Sequence of chain 1.SA:
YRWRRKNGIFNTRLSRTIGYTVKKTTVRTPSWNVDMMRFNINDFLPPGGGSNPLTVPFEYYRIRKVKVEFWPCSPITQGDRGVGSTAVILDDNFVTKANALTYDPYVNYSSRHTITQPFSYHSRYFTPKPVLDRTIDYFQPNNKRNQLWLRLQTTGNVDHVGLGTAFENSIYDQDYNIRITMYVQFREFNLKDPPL

Binding-site contacts:
Ligand atom N3 contacts residue TYR125 of chain 1.OA at 3.8 Å.
Ligand atom OP1 contacts residue ARG13 of chain 1.OA at 3.9 Å.
Ligand atom N1 contacts residue TYR125 of chain 1.OA at 4.0 Å.
Ligand atom P contacts residue ARG112 of chain 1.SA at 4.0 Å.
Ligand atom N7 contacts residue LYS67 of chain 1.OA at 3.0 Å (salt-bridge).
Ligand atom C2' contacts residue LYS67 of chain 1.OA at 3.7 Å.
Ligand atom C2 contacts residue TYR125 of chain 1.OA at 3.7 Å (hydrophobic).
Ligand atom C3' contacts residue ARG13 of chain 1.OA at 4.1 Å.
Ligand atom O3' contacts residue ASN11 of chain 1.OA at 3.5 Å (h-bond).
Ligand atom C4' contacts residue ASN11 of chain 1.OA at 4.2 Å.
Ligand atom C3' contacts residue TYR183 of chain 1.OA at 3.7 Å (hydrophobic).
Ligand atom O3' contacts residue ARG13 of chain 1.OA at 4.0 Å.
Ligand atom OP2 contacts residue TYR121 of chain 1.OA at 3.1 Å.
Ligand atom O6 contacts residue SER123 of chain 1.OA at 3.9 Å.
Ligand atom O5' contacts residue TYR183 of chain 1.OA at 4.0 Å.
Ligand atom N2 contacts residue TYR125 of chain 1.OA at 3.8 Å.
Ligand atom C6 contacts residue TYR125 of chain 1.OA at 4.0 Å (hydrophobic).
Ligand atom C2' contacts residue TYR125 of chain 1.OA at 3.8 Å (hydrophobic).
Ligand atom OP2 contacts residue THR114 of chain 1.SA at 2.3 Å (h-bond).
Ligand atom N9 contacts residue TYR125 of chain 1.OA at 4.0 Å.
Ligand atom C4 contacts residue TYR125 of chain 1.OA at 4.0 Å (hydrophobic).
Ligand atom OP1 contacts residue THR114 of chain 1.SA at 3.5 Å (h-bond).
Ligand atom O6 contacts residue TYR125 of chain 1.OA at 4.2 Å.
Ligand atom P contacts residue TYR121 of chain 1.OA at 4.2 Å.
Ligand atom C8 contacts residue TYR183 of chain 1.OA at 3.7 Å (hydrophobic).
Ligand atom OP2 contacts residue ARG13 of chain 1.OA at 2.2 Å (salt-bridge).
Ligand atom C8 contacts residue LYS67 of chain 1.OA at 3.3 Å.
Ligand atom O6 contacts residue LYS67 of chain 1.OA at 4.1 Å.
Ligand atom OP1 contacts residue TRP71 of chain 1.OA at 3.4 Å.
Ligand atom C5 contacts residue TYR125 of chain 1.OA at 4.0 Å (hydrophobic).
Ligand atom C5 contacts residue LYS67 of chain 1.OA at 4.0 Å.
Ligand atom OP2 contacts residue ARG112 of chain 1.SA at 2.6 Å (salt-bridge).
Ligand atom OP2 contacts residue TYR183 of chain 1.OA at 3.2 Å.
Ligand atom O3' contacts residue THR114 of chain 1.SA at 3.7 Å.
Ligand atom C2' contacts residue TYR183 of chain 1.OA at 3.9 Å (hydrophobic).
Ligand atom P contacts residue THR114 of chain 1.SA at 3.2 Å.
Ligand atom C6 contacts residue LYS67 of chain 1.OA at 3.8 Å.
Ligand atom P contacts residue ARG13 of chain 1.OA at 3.4 Å.
Ligand atom C5' contacts residue TRP71 of chain 1.OA at 3.7 Å (hydrophobic).
Ligand atom OP1 contacts residue LYS6 of chain 1.TA at 3.9 Å.

The protein below binds the small molecule below.
Small molecule (SMILES): Nc1ccn([C@H]2C[C@H](O[P](=O)(O)OC[C@H]3O[C@@H](n4ccc(N)nc4=O)C[C@@H]3O[P](=O)(O)OC[C@H]3O[C@@H](n4cnc5c(=O)[nH]c(N)nc54)C[C@@H]3O[P](=O)(O)OC[C@H]3O[C@@H](n4cnc5c(=O)[nH]c(N)nc54)C[C@@H]3O)[C@@H](COP(=O)=O)O2)c(=O)n1

Sequence of chain 1.OA:
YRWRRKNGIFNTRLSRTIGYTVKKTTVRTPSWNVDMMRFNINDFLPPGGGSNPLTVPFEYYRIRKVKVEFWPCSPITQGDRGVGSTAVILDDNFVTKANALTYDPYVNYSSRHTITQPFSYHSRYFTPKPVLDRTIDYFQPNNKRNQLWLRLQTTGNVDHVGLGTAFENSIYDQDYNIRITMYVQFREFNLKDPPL

Sequence of chain 1.TA:
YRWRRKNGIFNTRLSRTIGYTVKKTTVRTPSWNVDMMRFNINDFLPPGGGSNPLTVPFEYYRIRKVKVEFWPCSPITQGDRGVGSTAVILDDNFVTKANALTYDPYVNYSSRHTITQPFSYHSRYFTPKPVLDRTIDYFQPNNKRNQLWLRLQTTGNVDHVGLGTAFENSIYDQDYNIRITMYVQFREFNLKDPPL